Sequence of chain 1.A:
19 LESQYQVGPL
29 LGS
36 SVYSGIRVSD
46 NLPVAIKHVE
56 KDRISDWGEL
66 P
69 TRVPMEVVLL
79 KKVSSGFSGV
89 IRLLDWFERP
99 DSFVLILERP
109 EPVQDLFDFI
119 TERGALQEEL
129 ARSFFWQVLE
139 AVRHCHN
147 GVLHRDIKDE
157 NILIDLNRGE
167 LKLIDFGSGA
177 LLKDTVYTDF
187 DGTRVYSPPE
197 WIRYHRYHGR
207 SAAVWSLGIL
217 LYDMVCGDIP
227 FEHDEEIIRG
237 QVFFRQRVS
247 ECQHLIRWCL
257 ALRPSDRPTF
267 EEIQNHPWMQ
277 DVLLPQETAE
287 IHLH

Binding-site contacts:
Ligand atom C11 contacts residue ILE170 of chain 1.A at 3.9 Å (hydrophobic).
Ligand atom C13 contacts residue ASP171 of chain 1.A at 3.7 Å.
Ligand atom N1 contacts residue ARG107 of chain 1.A at 3.6 Å.
Ligand atom C3 contacts residue LEU159 of chain 1.A at 3.8 Å (hydrophobic).
Ligand atom C9 contacts residue LEU29 of chain 1.A at 4.0 Å (hydrophobic).
Ligand atom O1 contacts residue LEU105 of chain 1.A at 4.0 Å.
Ligand atom C11 contacts residue LEU105 of chain 1.A at 3.8 Å (hydrophobic).
Ligand atom O1 contacts residue ASP171 of chain 1.A at 3.3 Å (salt-bridge).
Ligand atom C21 contacts residue HIS53 of chain 1.A at 3.6 Å.
Ligand atom C12 contacts residue ILE170 of chain 1.A at 3.7 Å (hydrophobic).
Ligand atom C21 contacts residue SER31 of chain 1.A at 4.0 Å.
Ligand atom C21 contacts residue LYS52 of chain 1.A at 3.6 Å.
Ligand atom N2 contacts residue LYS52 of chain 1.A at 2.7 Å (salt-bridge).
Ligand atom N1 contacts residue LEU159 of chain 1.A at 3.8 Å.
Ligand atom C22 contacts residue LYS52 of chain 1.A at 3.7 Å.
Ligand atom C22 contacts residue SER36 of chain 1.A at 3.8 Å.
Ligand atom C5 contacts residue LEU159 of chain 1.A at 3.7 Å (hydrophobic).
Ligand atom O1 contacts residue LYS52 of chain 1.A at 2.9 Å (salt-bridge).
Ligand atom C15 contacts residue LYS52 of chain 1.A at 4.0 Å.
Ligand atom C18 contacts residue ASP171 of chain 1.A at 3.6 Å.
Ligand atom N2 contacts residue ASP171 of chain 1.A at 3.4 Å.
Ligand atom C9 contacts residue VAL111 of chain 1.A at 3.8 Å (hydrophobic).
Ligand atom C22 contacts residue HIS53 of chain 1.A at 3.6 Å.
Ligand atom S1 contacts residue VAL37 of chain 1.A at 3.9 Å.
Ligand atom C13 contacts residue LYS52 of chain 1.A at 3.1 Å.
Ligand atom S1 contacts residue ILE170 of chain 1.A at 3.8 Å.
Ligand atom C23 contacts residue VAL37 of chain 1.A at 3.0 Å (hydrophobic).
Ligand atom C23 contacts residue LYS52 of chain 1.A at 3.8 Å.
Ligand atom C22 contacts residue SER31 of chain 1.A at 3.2 Å.
Ligand atom C6 contacts residue ALA50 of chain 1.A at 3.9 Å (hydrophobic).
Ligand atom C4 contacts residue LEU159 of chain 1.A at 3.5 Å (hydrophobic).
Ligand atom C5 contacts residue GLU106 of chain 1.A at 3.4 Å.
Ligand atom S2 contacts residue LYS52 of chain 1.A at 3.7 Å.
Ligand atom C8 contacts residue LEU29 of chain 1.A at 3.7 Å (hydrophobic).
Ligand atom C5 contacts residue ALA50 of chain 1.A at 3.5 Å (hydrophobic).
Ligand atom C22 contacts residue VAL37 of chain 1.A at 3.6 Å (hydrophobic).
Ligand atom C19 contacts residue SER31 of chain 1.A at 3.9 Å.
Ligand atom C23 contacts residue SER31 of chain 1.A at 3.2 Å.
Ligand atom C19 contacts residue LYS52 of chain 1.A at 3.8 Å.
Ligand atom C4 contacts residue ALA50 of chain 1.A at 3.9 Å (hydrophobic).

A small-molecule ligand and the protein it binds are described below.
Small molecule (SMILES): O=C1N=C(NCc2cccs2)S/C1=C/c1ccc2ncccc2c1